Sequence of chain 1.C:
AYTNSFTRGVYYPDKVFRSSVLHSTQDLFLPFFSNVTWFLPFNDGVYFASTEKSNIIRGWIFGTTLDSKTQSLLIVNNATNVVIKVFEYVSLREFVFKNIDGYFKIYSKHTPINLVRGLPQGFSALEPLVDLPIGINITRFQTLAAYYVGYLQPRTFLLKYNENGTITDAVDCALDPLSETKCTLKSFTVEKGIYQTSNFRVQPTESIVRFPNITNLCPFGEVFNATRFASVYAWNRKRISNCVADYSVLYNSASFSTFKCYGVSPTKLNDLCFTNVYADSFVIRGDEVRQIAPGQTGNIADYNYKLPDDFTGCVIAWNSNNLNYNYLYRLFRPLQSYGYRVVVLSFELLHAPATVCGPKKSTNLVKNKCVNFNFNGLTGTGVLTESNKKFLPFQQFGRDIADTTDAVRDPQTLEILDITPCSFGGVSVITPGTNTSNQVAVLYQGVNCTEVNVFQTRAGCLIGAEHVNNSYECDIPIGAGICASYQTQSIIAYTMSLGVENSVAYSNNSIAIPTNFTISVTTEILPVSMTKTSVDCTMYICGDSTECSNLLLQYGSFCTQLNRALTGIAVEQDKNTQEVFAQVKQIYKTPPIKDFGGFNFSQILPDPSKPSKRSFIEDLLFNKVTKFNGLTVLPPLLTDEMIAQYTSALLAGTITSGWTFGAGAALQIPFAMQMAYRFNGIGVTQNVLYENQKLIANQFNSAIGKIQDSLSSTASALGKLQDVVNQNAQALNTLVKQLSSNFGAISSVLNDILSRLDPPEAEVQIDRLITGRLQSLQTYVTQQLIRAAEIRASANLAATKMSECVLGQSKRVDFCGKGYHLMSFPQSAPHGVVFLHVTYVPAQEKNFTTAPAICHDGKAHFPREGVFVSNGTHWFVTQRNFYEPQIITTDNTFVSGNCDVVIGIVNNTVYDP

The small molecule below binds the protein below.
Small molecule (SMILES): CC(=O)N[C@@H]1[C@@H](O)[C@H](O)[C@@H](CO)O[C@H]1O

Binding-site contacts:
Ligand atom C8 contacts residue ASN333 of chain 1.C at 4.1 Å.
Ligand atom C2 contacts residue ASN333 of chain 1.C at 2.5 Å.
Ligand atom C4 contacts residue ASN333 of chain 1.C at 4.2 Å.
Ligand atom N2 contacts residue ASN333 of chain 1.C at 2.9 Å (h-bond).
Ligand atom O5 contacts residue ASN333 of chain 1.C at 2.4 Å (h-bond).
Ligand atom O5 contacts residue GLN582 of chain 1.C at 4.2 Å.
Ligand atom C7 contacts residue ASN333 of chain 1.C at 3.9 Å.
Ligand atom C6 contacts residue GLN582 of chain 1.C at 3.4 Å.
Ligand atom O7 contacts residue ASN333 of chain 1.C at 4.4 Å.
Ligand atom C3 contacts residue ASN333 of chain 1.C at 3.8 Å.
Ligand atom C5 contacts residue GLN582 of chain 1.C at 3.6 Å.
Ligand atom C5 contacts residue ASN333 of chain 1.C at 3.7 Å.
Ligand atom C1 contacts residue ASN333 of chain 1.C at 1.4 Å.